Sequence of chain 1.B:
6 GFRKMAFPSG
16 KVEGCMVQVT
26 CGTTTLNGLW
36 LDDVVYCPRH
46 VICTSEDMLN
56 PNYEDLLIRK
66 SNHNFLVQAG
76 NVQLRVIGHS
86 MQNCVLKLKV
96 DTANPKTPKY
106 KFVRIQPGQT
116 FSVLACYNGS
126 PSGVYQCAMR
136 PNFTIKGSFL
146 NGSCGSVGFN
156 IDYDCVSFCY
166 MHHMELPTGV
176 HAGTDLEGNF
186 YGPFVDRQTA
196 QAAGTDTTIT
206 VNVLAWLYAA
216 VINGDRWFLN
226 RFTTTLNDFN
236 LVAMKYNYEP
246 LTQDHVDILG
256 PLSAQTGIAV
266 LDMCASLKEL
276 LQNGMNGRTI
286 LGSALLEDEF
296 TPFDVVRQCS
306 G

The protein below binds the small molecule below.
Small molecule (SMILES): CC(C)C[C@H](NC(=O)OC1CC2(C1)CN(C(=O)C(C)C)C2)C(=O)N[C@@H](C[C@@H]1CCNC1=O)[C@@H](O)S(=O)(=O)O

Binding-site contacts:
Ligand atom C23 contacts residue FIW1 of chain 1.H at 0.0 Å.
Ligand atom N03 contacts residue FIW1 of chain 1.H at 0.4 Å (h-bond).
Ligand atom N15 contacts residue FIW1 of chain 1.H at 0.2 Å (h-bond).
Ligand atom C09 contacts residue FIW1 of chain 1.H at 0.3 Å.
Ligand atom O01 contacts residue GLU170 of chain 1.B at 3.2 Å (salt-bridge).
Ligand atom O18 contacts residue FIW1 of chain 1.H at 0.2 Å (h-bond).
Ligand atom C04 contacts residue FIW1 of chain 1.H at 0.3 Å.
Ligand atom C24 contacts residue FIW1 of chain 1.H at 0.0 Å.
Ligand atom C11 contacts residue CYS149 of chain 1.B at 2.8 Å (hydrophobic).
Ligand atom O18 contacts residue HIS167 of chain 1.B at 2.8 Å (h-bond).
Ligand atom O20 contacts residue CYS149 of chain 1.B at 2.7 Å (h-bond).
Ligand atom C19 contacts residue FIW1 of chain 1.H at 0.1 Å.
Ligand atom C08 contacts residue FIW1 of chain 1.H at 0.2 Å.
Ligand atom C12 contacts residue FIW1 of chain 1.H at 0.2 Å.
Ligand atom C06 contacts residue FIW1 of chain 1.H at 0.2 Å.
Ligand atom C02 contacts residue FIW1 of chain 1.H at 0.4 Å.
Ligand atom O20 contacts residue FIW1 of chain 1.H at 1.4 Å.
Ligand atom C25 contacts residue FIW1 of chain 1.H at 0.1 Å.
Ligand atom C07 contacts residue FIW1 of chain 1.H at 0.2 Å.
Ligand atom C05 contacts residue FIW1 of chain 1.H at 0.1 Å.
Ligand atom C23 contacts residue GLU170 of chain 1.B at 3.2 Å.
Ligand atom N10 contacts residue CYS149 of chain 1.B at 3.0 Å (h-bond).
Ligand atom O22 contacts residue FIW1 of chain 1.H at 0.2 Å (h-bond).
Ligand atom O22 contacts residue GLN193 of chain 1.B at 2.9 Å (h-bond).
Ligand atom C13 contacts residue FIW1 of chain 1.H at 0.1 Å.
Ligand atom C34 contacts residue FIW1 of chain 1.H at 0.1 Å.
Ligand atom C34 contacts residue GLU170 of chain 1.B at 3.2 Å.
Ligand atom N10 contacts residue FIW1 of chain 1.H at 0.2 Å (h-bond).
Ligand atom C11 contacts residue FIW1 of chain 1.H at 0.1 Å.
Ligand atom N10 contacts residue HIS168 of chain 1.B at 3.0 Å (h-bond).
Ligand atom C14 contacts residue FIW1 of chain 1.H at 0.1 Å.
Ligand atom C33 contacts residue FIW1 of chain 1.H at 0.1 Å.
Ligand atom C26 contacts residue FIW1 of chain 1.H at 0.0 Å.
Ligand atom C17 contacts residue FIW1 of chain 1.H at 0.1 Å.
Ligand atom N27 contacts residue FIW1 of chain 1.H at 0.1 Å (h-bond).
Ligand atom O21 contacts residue FIW1 of chain 1.H at 0.6 Å (h-bond).
Ligand atom C19 contacts residue CYS149 of chain 1.B at 1.8 Å (hydrophobic).
Ligand atom C16 contacts residue FIW1 of chain 1.H at 0.3 Å.
Ligand atom N03 contacts residue GLN193 of chain 1.B at 2.7 Å (h-bond).
Ligand atom O01 contacts residue FIW1 of chain 1.H at 0.5 Å (h-bond).